Sequence of chain 1.B:
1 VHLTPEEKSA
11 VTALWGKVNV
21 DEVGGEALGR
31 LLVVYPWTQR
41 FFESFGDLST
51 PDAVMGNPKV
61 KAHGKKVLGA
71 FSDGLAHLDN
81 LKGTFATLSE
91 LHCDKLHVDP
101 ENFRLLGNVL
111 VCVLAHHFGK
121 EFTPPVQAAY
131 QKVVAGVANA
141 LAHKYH

A small-molecule ligand and the protein it binds are described below.
Small molecule (SMILES): C=CC1=C(C)C2=N3->[Ni]45<-N6=C(C=c7c(C)c(C=C)c(n74)=C2)C(C)=C(CCC(=O)O)C6=Cc2c(CCC(=O)O)c(C)c(n25)C=C13

Binding-site contacts:
Ligand atom C4A contacts residue HIS92 of chain 1.B at 3.6 Å.
Ligand atom CAC contacts residue VAL98 of chain 1.B at 3.8 Å (hydrophobic).
Ligand atom CMB contacts residue ALA70 of chain 1.B at 3.7 Å (hydrophobic).
Ligand atom NC contacts residue HIS92 of chain 1.B at 3.2 Å (h-bond).
Ligand atom ND contacts residue HIS92 of chain 1.B at 3.0 Å (h-bond).
Ligand atom CHC contacts residue PHE103 of chain 1.B at 3.6 Å (hydrophobic).
Ligand atom CBC contacts residue PHE41 of chain 1.B at 3.7 Å (hydrophobic).
Ligand atom CMD contacts residue PHE41 of chain 1.B at 3.8 Å (hydrophobic).
Ligand atom CHA contacts residue HIS63 of chain 1.B at 3.3 Å.
Ligand atom CBC contacts residue PHE42 of chain 1.B at 3.7 Å (hydrophobic).
Ligand atom C3B contacts residue VAL67 of chain 1.B at 3.6 Å (hydrophobic).
Ligand atom CBA contacts residue LEU91 of chain 1.B at 3.4 Å (hydrophobic).
Ligand atom C4D contacts residue HIS63 of chain 1.B at 3.2 Å.
Ligand atom O1A contacts residue LEU91 of chain 1.B at 3.7 Å.
Ligand atom NB contacts residue HIS92 of chain 1.B at 3.1 Å (h-bond).
Ligand atom C3B contacts residue LEU141 of chain 1.B at 3.6 Å (hydrophobic).
Ligand atom C3D contacts residue LEU96 of chain 1.B at 3.5 Å (hydrophobic).
Ligand atom C2B contacts residue VAL67 of chain 1.B at 3.7 Å (hydrophobic).
Ligand atom C4D contacts residue LEU96 of chain 1.B at 3.5 Å (hydrophobic).
Ligand atom CAD contacts residue LEU96 of chain 1.B at 3.8 Å (hydrophobic).
Ligand atom CHD contacts residue VAL98 of chain 1.B at 3.8 Å (hydrophobic).
Ligand atom C4B contacts residue VAL67 of chain 1.B at 3.6 Å (hydrophobic).
Ligand atom CAC contacts residue PHE41 of chain 1.B at 3.7 Å (hydrophobic).
Ligand atom C1D contacts residue HIS63 of chain 1.B at 3.7 Å.
Ligand atom CMC contacts residue ASN102 of chain 1.B at 3.4 Å.
Ligand atom CHA contacts residue LEU96 of chain 1.B at 3.8 Å (hydrophobic).
Ligand atom CHD contacts residue PHE42 of chain 1.B at 3.8 Å (hydrophobic).
Ligand atom ND contacts residue HIS63 of chain 1.B at 3.3 Å (h-bond).
Ligand atom C1A contacts residue HIS63 of chain 1.B at 3.8 Å.
Ligand atom CBC contacts residue LEU31 of chain 1.B at 3.7 Å (hydrophobic).
Ligand atom CMB contacts residue VAL67 of chain 1.B at 3.6 Å (hydrophobic).
Ligand atom CAA contacts residue LYS66 of chain 1.B at 3.5 Å.
Ligand atom CAB contacts residue LEU141 of chain 1.B at 3.3 Å (hydrophobic).
Ligand atom CGA contacts residue LEU91 of chain 1.B at 3.7 Å (hydrophobic).
Ligand atom NI contacts residue HIS92 of chain 1.B at 2.1 Å.
Ligand atom NA contacts residue HIS92 of chain 1.B at 3.0 Å (h-bond).
Ligand atom C1A contacts residue HIS92 of chain 1.B at 3.8 Å.
Ligand atom NB contacts residue VAL67 of chain 1.B at 3.7 Å.
Ligand atom C3D contacts residue HIS63 of chain 1.B at 3.6 Å.
Ligand atom CBD contacts residue HIS63 of chain 1.B at 3.5 Å.